Binding-site contacts:
Ligand atom C5 contacts residue GLU113 of chain 1.W at 4.2 Å.
Ligand atom C3 contacts residue PHE114 of chain 1.W at 3.8 Å (hydrophobic).
Ligand atom O5 contacts residue ASN75 of chain 1.W at 2.4 Å (h-bond).
Ligand atom C1 contacts residue PHE114 of chain 1.W at 3.2 Å (hydrophobic).
Ligand atom O5 contacts residue GLU113 of chain 1.W at 3.6 Å.
Ligand atom O5 contacts residue PHE114 of chain 1.W at 3.8 Å.
Ligand atom C6 contacts residue GLU113 of chain 1.W at 3.1 Å.
Ligand atom C1 contacts residue GLU113 of chain 1.W at 4.4 Å.
Ligand atom N2 contacts residue PHE114 of chain 1.W at 4.1 Å.
Ligand atom C4 contacts residue ASN75 of chain 1.W at 4.1 Å.
Ligand atom C2 contacts residue ASN75 of chain 1.W at 2.3 Å.
Ligand atom O7 contacts residue ASN75 of chain 1.W at 3.6 Å (h-bond).
Ligand atom C4 contacts residue PHE114 of chain 1.W at 4.5 Å (hydrophobic).
Ligand atom N2 contacts residue ASN75 of chain 1.W at 2.8 Å (h-bond).
Ligand atom C5 contacts residue PHE114 of chain 1.W at 3.8 Å (hydrophobic).
Ligand atom O6 contacts residue GLU113 of chain 1.W at 2.8 Å (salt-bridge).
Ligand atom C5 contacts residue ILE115 of chain 1.W at 3.9 Å (hydrophobic).
Ligand atom C2 contacts residue PHE114 of chain 1.W at 3.9 Å (hydrophobic).
Ligand atom O4 contacts residue ILE115 of chain 1.W at 4.2 Å.
Ligand atom C3 contacts residue ASN75 of chain 1.W at 3.7 Å.
Ligand atom C7 contacts residue ASN75 of chain 1.W at 3.4 Å.
Ligand atom C5 contacts residue ASN75 of chain 1.W at 3.7 Å.
Ligand atom C8 contacts residue ASN75 of chain 1.W at 4.5 Å.
Ligand atom C1 contacts residue ASN75 of chain 1.W at 1.4 Å.
Ligand atom C6 contacts residue ILE115 of chain 1.W at 3.9 Å (hydrophobic).

Sequence of chain 1.W:
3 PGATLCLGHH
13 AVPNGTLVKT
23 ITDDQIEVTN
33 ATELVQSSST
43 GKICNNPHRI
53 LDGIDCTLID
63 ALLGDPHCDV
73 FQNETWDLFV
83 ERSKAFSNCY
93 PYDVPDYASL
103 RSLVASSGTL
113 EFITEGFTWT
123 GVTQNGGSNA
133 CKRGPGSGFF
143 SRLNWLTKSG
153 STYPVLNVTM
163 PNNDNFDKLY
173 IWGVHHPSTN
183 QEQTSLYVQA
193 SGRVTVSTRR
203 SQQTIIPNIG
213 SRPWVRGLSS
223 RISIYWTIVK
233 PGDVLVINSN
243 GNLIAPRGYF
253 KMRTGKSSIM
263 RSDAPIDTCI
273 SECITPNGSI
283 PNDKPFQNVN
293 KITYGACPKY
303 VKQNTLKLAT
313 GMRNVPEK

This protein binds this small molecule.
Small molecule (SMILES): CC(=O)N[C@@H]1[C@@H](O)[C@H](O)[C@@H](CO)O[C@H]1O